Binding-site contacts:
Ligand atom O2 contacts residue GLY22 of chain 1.A at 2.9 Å (h-bond).
Ligand atom C1 contacts residue GLU177 of chain 1.A at 3.2 Å.
Ligand atom O1 contacts residue SER21 of chain 1.A at 3.3 Å.
Ligand atom O1 contacts residue ILE23 of chain 1.A at 3.1 Å (h-bond).
Ligand atom C2 contacts residue ILE23 of chain 1.A at 4.2 Å (hydrophobic).
Ligand atom C2 contacts residue ILE17 of chain 1.A at 3.4 Å (hydrophobic).
Ligand atom C3 contacts residue THR225 of chain 1.A at 4.3 Å.
Ligand atom C contacts residue TRP174 of chain 1.A at 3.6 Å (hydrophobic).
Ligand atom C3 contacts residue ILE23 of chain 1.A at 4.3 Å (hydrophobic).
Ligand atom C contacts residue GLY22 of chain 1.A at 3.5 Å.
Ligand atom O1 contacts residue GLY22 of chain 1.A at 3.3 Å (h-bond).
Ligand atom C2 contacts residue TRP174 of chain 1.A at 3.6 Å (hydrophobic).
Ligand atom O2 contacts residue SER21 of chain 1.A at 3.6 Å.
Ligand atom O2 contacts residue ILE23 of chain 1.A at 4.2 Å.
Ligand atom O2 contacts residue HIS226 of chain 1.A at 2.5 Å (h-bond).
Ligand atom C contacts residue SER21 of chain 1.A at 3.7 Å.
Ligand atom C2 contacts residue TRP68 of chain 1.A at 3.7 Å (hydrophobic).
Ligand atom CA contacts residue TRP221 of chain 1.A at 4.1 Å (hydrophobic).
Ligand atom C contacts residue THR225 of chain 1.A at 3.3 Å.
Ligand atom C1 contacts residue TRP221 of chain 1.A at 3.5 Å (hydrophobic).
Ligand atom O1 contacts residue TRP174 of chain 1.A at 4.3 Å.
Ligand atom C3 contacts residue TRP221 of chain 1.A at 3.7 Å (hydrophobic).
Ligand atom C contacts residue HIS226 of chain 1.A at 3.5 Å.
Ligand atom C1 contacts residue SER176 of chain 1.A at 3.6 Å.
Ligand atom O2 contacts residue THR225 of chain 1.A at 3.3 Å.
Ligand atom O1 contacts residue THR225 of chain 1.A at 3.5 Å.
Ligand atom C1 contacts residue TRP174 of chain 1.A at 3.8 Å (hydrophobic).
Ligand atom AS contacts residue TRP68 of chain 1.A at 4.3 Å.
Ligand atom CA contacts residue TRP174 of chain 1.A at 3.5 Å (hydrophobic).
Ligand atom AS contacts residue TRP174 of chain 1.A at 4.2 Å.
Ligand atom C3 contacts residue TRP68 of chain 1.A at 3.8 Å (hydrophobic).
Ligand atom C contacts residue ILE23 of chain 1.A at 4.0 Å (hydrophobic).
Ligand atom C1 contacts residue TRP68 of chain 1.A at 3.5 Å (hydrophobic).
Ligand atom CA contacts residue THR225 of chain 1.A at 3.8 Å.
Ligand atom AS contacts residue TRP221 of chain 1.A at 4.3 Å.
Ligand atom CA contacts residue HIS226 of chain 1.A at 3.8 Å.
Ligand atom O2 contacts residue TRP174 of chain 1.A at 3.4 Å.

A small-molecule ligand and the protein it binds are described below.
Small molecule (SMILES): C[As+](C)(C)CC(=O)[O-]

Sequence of chain 1.A:
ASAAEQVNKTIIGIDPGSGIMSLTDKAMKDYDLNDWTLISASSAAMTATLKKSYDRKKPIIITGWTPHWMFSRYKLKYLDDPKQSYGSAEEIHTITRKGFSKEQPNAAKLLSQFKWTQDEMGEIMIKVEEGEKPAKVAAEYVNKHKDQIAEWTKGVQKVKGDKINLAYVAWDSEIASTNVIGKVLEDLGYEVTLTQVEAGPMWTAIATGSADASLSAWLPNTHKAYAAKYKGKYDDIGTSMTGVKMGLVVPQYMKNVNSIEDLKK